Sequence of chain 1.Z:
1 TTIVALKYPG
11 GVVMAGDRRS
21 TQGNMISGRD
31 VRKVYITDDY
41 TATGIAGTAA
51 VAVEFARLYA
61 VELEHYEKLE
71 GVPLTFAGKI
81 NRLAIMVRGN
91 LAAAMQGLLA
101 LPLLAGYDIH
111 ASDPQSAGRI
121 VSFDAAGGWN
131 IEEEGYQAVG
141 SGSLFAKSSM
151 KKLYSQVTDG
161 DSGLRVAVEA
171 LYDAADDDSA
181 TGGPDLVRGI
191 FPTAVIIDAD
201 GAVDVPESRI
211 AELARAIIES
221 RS

A protein and the small-molecule ligand that binds it are described below.
Small molecule (SMILES): COC[C@H](NC(=O)[C@H](CC(=O)N1CCCCC1)NC(=O)CCc1ccccc1)C(=O)NCc1cccc2ccccc12

Sequence of chain 1.Y:
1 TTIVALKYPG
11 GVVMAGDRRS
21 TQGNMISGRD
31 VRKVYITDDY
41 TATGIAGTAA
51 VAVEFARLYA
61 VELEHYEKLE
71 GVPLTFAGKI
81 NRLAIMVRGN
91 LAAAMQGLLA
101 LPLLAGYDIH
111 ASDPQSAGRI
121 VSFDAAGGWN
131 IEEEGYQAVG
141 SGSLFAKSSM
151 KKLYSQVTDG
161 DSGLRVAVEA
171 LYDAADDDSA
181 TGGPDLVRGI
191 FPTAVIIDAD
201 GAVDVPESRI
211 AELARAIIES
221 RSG

Binding-site contacts:
Ligand atom O01 contacts residue ALA49 of chain 1.Y at 2.8 Å (h-bond).
Ligand atom O18 contacts residue SER20 of chain 1.Y at 3.4 Å.
Ligand atom O18 contacts residue THR21 of chain 1.Y at 3.1 Å (h-bond).
Ligand atom C12 contacts residue VAL31 of chain 1.Y at 3.5 Å (hydrophobic).
Ligand atom C29 contacts residue GLY128 of chain 1.Z at 3.4 Å.
Ligand atom C14 contacts residue VAL31 of chain 1.Y at 3.6 Å (hydrophobic).
Ligand atom C28 contacts residue ASP124 of chain 1.Z at 3.6 Å.
Ligand atom C15 contacts residue VAL31 of chain 1.Y at 3.4 Å (hydrophobic).
Ligand atom C14 contacts residue SER20 of chain 1.Y at 3.6 Å.
Ligand atom N03 contacts residue THR21 of chain 1.Y at 2.7 Å (h-bond).
Ligand atom C15 contacts residue ALA49 of chain 1.Y at 3.4 Å (hydrophobic).
Ligand atom C23 contacts residue ASP124 of chain 1.Z at 3.5 Å.
Ligand atom C07 contacts residue THR1 of chain 1.Y at 3.5 Å.
Ligand atom C28 contacts residue SER122 of chain 1.Z at 3.4 Å.
Ligand atom N06 contacts residue GLY47 of chain 1.Y at 2.7 Å (h-bond).
Ligand atom C05 contacts residue GLY47 of chain 1.Y at 3.6 Å.
Ligand atom C16 contacts residue VAL31 of chain 1.Y at 3.4 Å (hydrophobic).
Ligand atom C13 contacts residue VAL31 of chain 1.Y at 3.6 Å (hydrophobic).
Ligand atom C24 contacts residue SER27 of chain 1.Y at 3.6 Å.
Ligand atom O31 contacts residue GLN22 of chain 1.Y at 3.2 Å (h-bond).
Ligand atom C13 contacts residue ALA49 of chain 1.Y at 3.6 Å (hydrophobic).
Ligand atom C04 contacts residue GLY47 of chain 1.Y at 3.6 Å.
Ligand atom N32 contacts residue ASP124 of chain 1.Z at 2.9 Å (salt-bridge).
Ligand atom C28 contacts residue PHE123 of chain 1.Z at 3.6 Å (hydrophobic).
Ligand atom C39 contacts residue MET95 of chain 1.Z at 3.4 Å (hydrophobic).
Ligand atom C27 contacts residue SER122 of chain 1.Z at 3.3 Å.
Ligand atom C16 contacts residue ALA49 of chain 1.Y at 3.6 Å (hydrophobic).
Ligand atom C09 contacts residue ILE45 of chain 1.Y at 3.6 Å (hydrophobic).
Ligand atom C28 contacts residue GLY128 of chain 1.Z at 3.3 Å.
Ligand atom C14 contacts residue ALA49 of chain 1.Y at 3.4 Å (hydrophobic).
Ligand atom C29 contacts residue TRP129 of chain 1.Z at 3.3 Å (hydrophobic).
Ligand atom C19 contacts residue THR21 of chain 1.Y at 3.4 Å.
Ligand atom C17 contacts residue VAL31 of chain 1.Y at 3.4 Å (hydrophobic).
Ligand atom C04 contacts residue THR21 of chain 1.Y at 3.6 Å.
Ligand atom C28 contacts residue TRP129 of chain 1.Z at 3.6 Å (hydrophobic).
Ligand atom C23 contacts residue SER20 of chain 1.Y at 3.6 Å.
Ligand atom O31 contacts residue SER27 of chain 1.Y at 3.3 Å (h-bond).
Ligand atom C10 contacts residue LYS33 of chain 1.Y at 3.6 Å.
Ligand atom C15 contacts residue SER20 of chain 1.Y at 3.5 Å.
Ligand atom C10 contacts residue ILE45 of chain 1.Y at 3.4 Å (hydrophobic).